Sequence of chain 3.A:
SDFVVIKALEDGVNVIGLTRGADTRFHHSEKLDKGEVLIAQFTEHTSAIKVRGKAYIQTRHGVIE

Binding-site contacts:
Ligand atom CG contacts residue SER47 of chain 1.C at 3.8 Å.
Ligand atom CD1 contacts residue SER47 of chain 1.C at 3.5 Å.
Ligand atom O contacts residue ARG20 of chain 1.C at 3.5 Å.
Ligand atom CE2 contacts residue THR46 of chain 3.A at 4.0 Å.
Ligand atom CZ3 contacts residue GLY17 of chain 3.A at 3.7 Å.
Ligand atom CE2 contacts residue GLN41 of chain 3.A at 3.9 Å.
Ligand atom CA contacts residue THR24 of chain 1.C at 3.2 Å.
Ligand atom C contacts residue GLY21 of chain 1.C at 3.4 Å.
Ligand atom CZ2 contacts residue THR46 of chain 3.A at 3.9 Å.
Ligand atom CA contacts residue SER47 of chain 1.C at 3.9 Å.
Ligand atom CB contacts residue THR19 of chain 1.C at 3.7 Å.
Ligand atom N contacts residue GLY21 of chain 1.C at 2.8 Å (h-bond).
Ligand atom OXT contacts residue THR43 of chain 3.A at 2.6 Å (h-bond).
Ligand atom CD2 contacts residue THR46 of chain 3.A at 4.0 Å.
Ligand atom CD1 contacts residue GLN41 of chain 3.A at 3.6 Å.
Ligand atom O contacts residue SER47 of chain 1.C at 2.9 Å (h-bond).
Ligand atom CB contacts residue SER47 of chain 1.C at 3.4 Å.
Ligand atom OXT contacts residue HIS45 of chain 3.A at 3.8 Å.
Ligand atom O contacts residue GLY21 of chain 1.C at 3.0 Å (h-bond).
Ligand atom CB contacts residue THR24 of chain 1.C at 3.6 Å.
Ligand atom CD1 contacts residue THR43 of chain 3.A at 3.9 Å.
Ligand atom CH2 contacts residue GLY17 of chain 3.A at 3.5 Å.
Ligand atom N contacts residue THR24 of chain 1.C at 2.8 Å (h-bond).
Ligand atom N contacts residue ASP23 of chain 1.C at 3.3 Å (salt-bridge).
Ligand atom OXT contacts residue GLY21 of chain 1.C at 4.0 Å.
Ligand atom CZ3 contacts residue HIS28 of chain 3.A at 4.0 Å.
Ligand atom CZ2 contacts residue ILE49 of chain 3.A at 3.9 Å (hydrophobic).
Ligand atom C contacts residue THR43 of chain 3.A at 3.5 Å.
Ligand atom CA contacts residue GLY21 of chain 1.C at 3.5 Å.
Ligand atom CZ2 contacts residue ALA40 of chain 3.A at 3.9 Å (hydrophobic).
Ligand atom O contacts residue THR19 of chain 1.C at 4.0 Å.
Ligand atom NE1 contacts residue ALA40 of chain 3.A at 3.8 Å.
Ligand atom N contacts residue THR19 of chain 1.C at 2.8 Å (h-bond).
Ligand atom NE1 contacts residue GLN41 of chain 3.A at 2.9 Å (h-bond).
Ligand atom OXT contacts residue THR46 of chain 3.A at 2.8 Å (h-bond).
Ligand atom C contacts residue SER47 of chain 1.C at 3.5 Å.
Ligand atom C contacts residue THR46 of chain 3.A at 3.9 Å.
Ligand atom O contacts residue THR43 of chain 3.A at 3.6 Å.
Ligand atom CE3 contacts residue HIS28 of chain 3.A at 4.0 Å.
Ligand atom CA contacts residue THR19 of chain 1.C at 3.7 Å.

A small-molecule ligand and the protein it binds are described below.
Small molecule (SMILES): N[C@@H](Cc1c[nH]c2ccccc12)C(=O)O

Sequence of chain 1.C:
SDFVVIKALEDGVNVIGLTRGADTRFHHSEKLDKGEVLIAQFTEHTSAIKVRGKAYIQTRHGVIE